Sequence of chain 1.A:
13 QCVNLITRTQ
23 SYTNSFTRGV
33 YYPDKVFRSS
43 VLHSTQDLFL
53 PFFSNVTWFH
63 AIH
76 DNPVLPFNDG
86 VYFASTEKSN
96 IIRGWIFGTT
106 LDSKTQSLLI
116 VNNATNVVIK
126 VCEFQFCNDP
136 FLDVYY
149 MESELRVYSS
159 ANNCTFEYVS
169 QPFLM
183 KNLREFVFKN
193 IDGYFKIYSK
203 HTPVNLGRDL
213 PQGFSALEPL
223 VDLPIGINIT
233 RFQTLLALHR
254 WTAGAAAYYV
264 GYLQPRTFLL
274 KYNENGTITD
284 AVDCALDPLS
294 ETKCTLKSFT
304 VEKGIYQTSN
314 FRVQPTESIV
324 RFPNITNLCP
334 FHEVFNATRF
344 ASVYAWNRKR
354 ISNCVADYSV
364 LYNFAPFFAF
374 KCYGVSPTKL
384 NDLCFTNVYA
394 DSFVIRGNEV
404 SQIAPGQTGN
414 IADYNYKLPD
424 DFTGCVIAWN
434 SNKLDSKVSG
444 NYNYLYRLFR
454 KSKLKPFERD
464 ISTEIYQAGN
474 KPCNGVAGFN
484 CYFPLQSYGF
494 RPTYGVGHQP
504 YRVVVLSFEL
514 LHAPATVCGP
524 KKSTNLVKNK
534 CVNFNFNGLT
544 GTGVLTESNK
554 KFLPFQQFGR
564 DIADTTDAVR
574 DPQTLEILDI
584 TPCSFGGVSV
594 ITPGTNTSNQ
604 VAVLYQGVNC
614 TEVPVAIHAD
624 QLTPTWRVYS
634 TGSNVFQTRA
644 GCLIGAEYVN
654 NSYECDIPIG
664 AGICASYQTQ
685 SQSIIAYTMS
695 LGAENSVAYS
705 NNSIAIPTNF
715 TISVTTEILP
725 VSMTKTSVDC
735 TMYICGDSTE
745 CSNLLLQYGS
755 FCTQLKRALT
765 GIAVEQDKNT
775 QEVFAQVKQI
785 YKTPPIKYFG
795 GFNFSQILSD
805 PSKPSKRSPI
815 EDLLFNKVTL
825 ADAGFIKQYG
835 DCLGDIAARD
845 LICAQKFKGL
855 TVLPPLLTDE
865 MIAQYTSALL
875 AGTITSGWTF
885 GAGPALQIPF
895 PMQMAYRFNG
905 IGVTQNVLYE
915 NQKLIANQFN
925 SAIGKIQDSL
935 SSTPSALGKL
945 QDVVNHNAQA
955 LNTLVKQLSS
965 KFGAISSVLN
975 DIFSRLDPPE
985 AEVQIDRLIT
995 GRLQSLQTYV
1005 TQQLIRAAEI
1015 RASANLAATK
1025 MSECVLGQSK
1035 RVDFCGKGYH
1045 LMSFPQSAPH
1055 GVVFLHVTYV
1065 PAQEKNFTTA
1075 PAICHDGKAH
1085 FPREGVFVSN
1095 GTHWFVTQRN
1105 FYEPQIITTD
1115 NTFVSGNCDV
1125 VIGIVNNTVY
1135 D

Binding-site contacts:
Ligand atom N2 contacts residue THR1096 of chain 1.A at 4.5 Å.
Ligand atom C4 contacts residue THR1096 of chain 1.A at 4.4 Å.
Ligand atom C8 contacts residue ASN1094 of chain 1.A at 3.9 Å.
Ligand atom O6 contacts residue HIS1097 of chain 1.A at 2.6 Å (h-bond).
Ligand atom C5 contacts residue HIS1097 of chain 1.A at 3.8 Å.
Ligand atom O5 contacts residue PHE1099 of chain 1.A at 3.9 Å.
Ligand atom C6 contacts residue HIS1097 of chain 1.A at 3.4 Å.
Ligand atom C2 contacts residue THR1096 of chain 1.A at 4.2 Å.
Ligand atom O6 contacts residue PHE1099 of chain 1.A at 4.3 Å.
Ligand atom C5 contacts residue THR1096 of chain 1.A at 3.8 Å.
Ligand atom O5 contacts residue HIS1097 of chain 1.A at 3.9 Å.
Ligand atom O7 contacts residue ASN1094 of chain 1.A at 3.2 Å (h-bond).
Ligand atom C5 contacts residue ASN1094 of chain 1.A at 3.6 Å.
Ligand atom C7 contacts residue ASN1094 of chain 1.A at 3.1 Å.
Ligand atom C1 contacts residue ASN1094 of chain 1.A at 1.4 Å.
Ligand atom C4 contacts residue ASN1094 of chain 1.A at 4.2 Å.
Ligand atom C3 contacts residue ASN1094 of chain 1.A at 3.7 Å.
Ligand atom C1 contacts residue THR1096 of chain 1.A at 3.6 Å.
Ligand atom C2 contacts residue ASN1094 of chain 1.A at 2.4 Å.
Ligand atom C3 contacts residue THR1096 of chain 1.A at 4.0 Å.
Ligand atom O5 contacts residue THR1096 of chain 1.A at 4.1 Å.
Ligand atom N2 contacts residue ASN1094 of chain 1.A at 2.8 Å (h-bond).
Ligand atom C6 contacts residue PHE1099 of chain 1.A at 3.8 Å (hydrophobic).
Ligand atom C1 contacts residue HIS1097 of chain 1.A at 4.4 Å.
Ligand atom O5 contacts residue ASN1094 of chain 1.A at 2.4 Å (h-bond).

The protein below binds the small molecule below.
Small molecule (SMILES): CC(=O)N[C@@H]1[C@@H](O)[C@H](O)[C@@H](CO)O[C@H]1O